Binding-site contacts:
Ligand atom C2 contacts residue SER311 of chain 1.C at 4.2 Å.
Ligand atom N2 contacts residue SER311 of chain 1.C at 3.3 Å (h-bond).
Ligand atom C6 contacts residue ASN310 of chain 1.C at 4.4 Å.
Ligand atom O3 contacts residue ASN310 of chain 1.C at 4.4 Å.
Ligand atom C7 contacts residue ASN146 of chain 1.C at 3.8 Å.
Ligand atom C8 contacts residue PHE243 of chain 1.C at 4.1 Å (hydrophobic).
Ligand atom O3 contacts residue CYS309 of chain 1.C at 3.1 Å (h-bond).
Ligand atom O4 contacts residue ASN310 of chain 1.C at 3.9 Å.
Ligand atom C4 contacts residue ASN310 of chain 1.C at 4.0 Å.
Ligand atom O5 contacts residue LYS136 of chain 1.C at 3.9 Å.
Ligand atom C1 contacts residue ASN146 of chain 1.C at 1.4 Å.
Ligand atom C3 contacts residue ASN146 of chain 1.C at 3.8 Å.
Ligand atom C6 contacts residue LYS136 of chain 1.C at 4.3 Å.
Ligand atom C8 contacts residue ASN244 of chain 1.C at 4.1 Å.
Ligand atom C2 contacts residue ASN146 of chain 1.C at 2.5 Å.
Ligand atom C4 contacts residue ARG246 of chain 1.C at 4.5 Å.
Ligand atom C3 contacts residue CYS309 of chain 1.C at 4.3 Å (hydrophobic).
Ligand atom C8 contacts residue SER311 of chain 1.C at 4.0 Å.
Ligand atom C4 contacts residue ASP95 of chain 1.C at 4.3 Å.
Ligand atom O7 contacts residue PRO96 of chain 1.C at 3.7 Å.
Ligand atom O7 contacts residue ASN244 of chain 1.C at 4.4 Å.
Ligand atom C8 contacts residue LEU145 of chain 1.C at 3.4 Å (hydrophobic).
Ligand atom C7 contacts residue VAL138 of chain 1.C at 4.3 Å (hydrophobic).
Ligand atom C8 contacts residue VAL138 of chain 1.C at 4.0 Å (hydrophobic).
Ligand atom C1 contacts residue SER311 of chain 1.C at 4.0 Å.
Ligand atom C4 contacts residue ASN146 of chain 1.C at 4.2 Å.
Ligand atom C7 contacts residue SER311 of chain 1.C at 4.2 Å.
Ligand atom C1 contacts residue ASN310 of chain 1.C at 4.2 Å.
Ligand atom C3 contacts residue ASN310 of chain 1.C at 3.9 Å.
Ligand atom N2 contacts residue ASN146 of chain 1.C at 3.0 Å (h-bond).
Ligand atom O5 contacts residue ASN146 of chain 1.C at 2.2 Å (h-bond).
Ligand atom O3 contacts residue ARG246 of chain 1.C at 3.8 Å.
Ligand atom O7 contacts residue ASN146 of chain 1.C at 4.0 Å.
Ligand atom O7 contacts residue VAL138 of chain 1.C at 4.2 Å.
Ligand atom C3 contacts residue SER311 of chain 1.C at 4.2 Å.
Ligand atom O5 contacts residue ASN310 of chain 1.C at 4.2 Å.
Ligand atom C5 contacts residue ASN146 of chain 1.C at 3.6 Å.
Ligand atom C5 contacts residue ASN310 of chain 1.C at 3.5 Å.
Ligand atom O6 contacts residue LYS136 of chain 1.C at 3.1 Å (salt-bridge).
Ligand atom O4 contacts residue ARG246 of chain 1.C at 3.6 Å.

Sequence of chain 1.C:
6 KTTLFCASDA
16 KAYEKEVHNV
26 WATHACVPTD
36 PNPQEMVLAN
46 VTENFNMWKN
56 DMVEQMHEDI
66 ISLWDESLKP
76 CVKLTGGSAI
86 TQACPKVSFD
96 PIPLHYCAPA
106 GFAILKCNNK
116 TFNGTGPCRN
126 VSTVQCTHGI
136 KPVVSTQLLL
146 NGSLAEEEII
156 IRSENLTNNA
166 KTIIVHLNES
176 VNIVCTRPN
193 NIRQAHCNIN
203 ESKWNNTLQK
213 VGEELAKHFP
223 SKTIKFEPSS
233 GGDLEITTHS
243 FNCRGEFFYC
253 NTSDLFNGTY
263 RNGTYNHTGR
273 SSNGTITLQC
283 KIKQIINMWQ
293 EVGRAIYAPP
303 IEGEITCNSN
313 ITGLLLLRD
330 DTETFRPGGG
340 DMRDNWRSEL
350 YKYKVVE

The protein below binds the small molecule below.
Small molecule (SMILES): CC(=O)N[C@@H]1[C@@H](O)[C@H](O)[C@@H](CO)O[C@H]1O